The small molecule below binds the protein below.
Small molecule (SMILES): CC(=O)N[C@@H]1[C@@H](O)[C@H](O)[C@@H](CO)O[C@H]1O

Binding-site contacts:
Ligand atom O6 contacts residue THR167 of chain 1.C at 3.6 Å.
Ligand atom C5 contacts residue ASN165 of chain 1.C at 3.6 Å.
Ligand atom C3 contacts residue ASN165 of chain 1.C at 3.6 Å.
Ligand atom C1 contacts residue ASN165 of chain 1.C at 1.4 Å.
Ligand atom C2 contacts residue ASN165 of chain 1.C at 2.2 Å.
Ligand atom C8 contacts residue ASN165 of chain 1.C at 3.2 Å.
Ligand atom O7 contacts residue ASN165 of chain 1.C at 4.0 Å.
Ligand atom C4 contacts residue ASN165 of chain 1.C at 4.1 Å.
Ligand atom C7 contacts residue ASN165 of chain 1.C at 3.0 Å.
Ligand atom O5 contacts residue ASN165 of chain 1.C at 2.4 Å (h-bond).
Ligand atom N2 contacts residue ASN165 of chain 1.C at 2.5 Å (h-bond).
Ligand atom C6 contacts residue ASN165 of chain 1.C at 4.4 Å.

Sequence of chain 1.C:
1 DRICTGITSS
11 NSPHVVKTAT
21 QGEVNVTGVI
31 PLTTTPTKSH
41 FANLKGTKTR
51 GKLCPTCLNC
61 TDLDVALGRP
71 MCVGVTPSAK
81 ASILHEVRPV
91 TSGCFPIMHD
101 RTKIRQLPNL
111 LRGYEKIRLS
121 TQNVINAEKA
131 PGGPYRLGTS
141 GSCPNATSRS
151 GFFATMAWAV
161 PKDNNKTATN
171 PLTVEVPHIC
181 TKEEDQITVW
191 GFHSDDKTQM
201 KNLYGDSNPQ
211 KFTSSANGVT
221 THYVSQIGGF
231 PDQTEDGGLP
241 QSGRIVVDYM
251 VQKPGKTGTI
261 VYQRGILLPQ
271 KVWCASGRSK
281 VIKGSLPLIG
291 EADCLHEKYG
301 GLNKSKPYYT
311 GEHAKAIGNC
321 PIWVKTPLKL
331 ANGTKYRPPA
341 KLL